Sequence of chain 1.B:
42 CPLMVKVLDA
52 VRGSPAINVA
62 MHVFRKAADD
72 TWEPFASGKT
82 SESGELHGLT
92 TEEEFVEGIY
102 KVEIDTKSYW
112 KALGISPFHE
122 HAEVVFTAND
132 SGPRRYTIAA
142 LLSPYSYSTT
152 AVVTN

Sequence of chain 2.B:
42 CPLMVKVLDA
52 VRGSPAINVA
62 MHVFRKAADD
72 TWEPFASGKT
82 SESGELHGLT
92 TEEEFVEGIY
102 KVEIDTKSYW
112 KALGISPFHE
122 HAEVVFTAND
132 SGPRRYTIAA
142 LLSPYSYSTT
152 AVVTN

The protein below binds the small molecule below.
Small molecule (SMILES): COc1cc(/C=C/c2ccc(O)cc2)cc(OC)c1

Binding-site contacts:
Ligand atom CAO contacts residue SER149 of chain 1.B at 3.6 Å.
Ligand atom CAF contacts residue SER149 of chain 2.B at 3.5 Å.
Ligand atom CAA contacts residue 3RL1 of chain 2.E at 1.0 Å.
Ligand atom OAN contacts residue LYS47 of chain 2.B at 3.2 Å.
Ligand atom CAE contacts residue LEU49 of chain 2.B at 3.6 Å (hydrophobic).
Ligand atom CAL contacts residue LYS47 of chain 2.B at 3.4 Å.
Ligand atom CAK contacts residue LEU49 of chain 2.B at 3.6 Å (hydrophobic).
Ligand atom OAN contacts residue 3RL1 of chain 2.E at 1.0 Å.
Ligand atom CAD contacts residue 3RL1 of chain 2.E at 0.9 Å.
Ligand atom CAG contacts residue SER149 of chain 1.B at 3.7 Å.
Ligand atom CAE contacts residue 3RL1 of chain 2.E at 1.0 Å.
Ligand atom CAF contacts residue 3RL1 of chain 2.E at 0.3 Å.
Ligand atom CAJ contacts residue 3RL1 of chain 2.E at 0.6 Å.
Ligand atom CAO contacts residue SER149 of chain 2.B at 3.5 Å.
Ligand atom CAI contacts residue 3RL1 of chain 2.E at 0.5 Å.
Ligand atom CAO contacts residue 3RL1 of chain 2.E at 0.2 Å.
Ligand atom CAS contacts residue 3RL1 of chain 2.E at 0.6 Å.
Ligand atom CAQ contacts residue 3RL1 of chain 2.E at 0.6 Å.
Ligand atom OAM contacts residue 3RL1 of chain 2.E at 1.2 Å (h-bond).
Ligand atom CAG contacts residue LEU142 of chain 2.B at 3.7 Å (hydrophobic).
Ligand atom CAL contacts residue 3RL1 of chain 2.E at 0.4 Å.
Ligand atom CAK contacts residue 3RL1 of chain 2.E at 0.8 Å.
Ligand atom CAB contacts residue 3RL1 of chain 2.E at 1.2 Å.
Ligand atom CAP contacts residue 3RL1 of chain 2.E at 0.6 Å.
Ligand atom CAL contacts residue LYS47 of chain 1.B at 3.6 Å.
Ligand atom CAR contacts residue 3RL1 of chain 2.E at 0.6 Å.
Ligand atom OAC contacts residue SER149 of chain 2.B at 2.8 Å (h-bond).
Ligand atom CAJ contacts residue LEU49 of chain 1.B at 3.6 Å (hydrophobic).
Ligand atom OAC contacts residue 3RL1 of chain 2.E at 0.3 Å (h-bond).
Ligand atom CAE contacts residue ALA140 of chain 1.B at 3.6 Å (hydrophobic).
Ligand atom OAC contacts residue LEU142 of chain 2.B at 3.6 Å.
Ligand atom CAA contacts residue LYS47 of chain 2.B at 3.6 Å.
Ligand atom CAO contacts residue LEU142 of chain 1.B at 3.8 Å (hydrophobic).
Ligand atom CAS contacts residue LYS47 of chain 2.B at 3.4 Å.
Ligand atom CAB contacts residue LYS47 of chain 2.B at 3.8 Å.
Ligand atom CAH contacts residue 3RL1 of chain 2.E at 0.5 Å.
Ligand atom CAG contacts residue 3RL1 of chain 2.E at 0.3 Å.
Ligand atom CAQ contacts residue LEU49 of chain 2.B at 3.8 Å (hydrophobic).
Ligand atom OAC contacts residue SER149 of chain 1.B at 2.7 Å (h-bond).
Ligand atom CAO contacts residue LEU142 of chain 2.B at 3.6 Å (hydrophobic).